Binding-site contacts:
Ligand atom CB contacts residue LYS73 of chain 1.U at 4.2 Å.
Ligand atom CB contacts residue ARG71 of chain 1.U at 4.0 Å.
Ligand atom CB contacts residue VAL22 of chain 1.U at 3.2 Å (hydrophobic).
Ligand atom N contacts residue VAL22 of chain 1.U at 4.1 Å.
Ligand atom CA contacts residue VAL22 of chain 1.U at 3.3 Å (hydrophobic).
Ligand atom CA contacts residue THR20 of chain 1.U at 4.1 Å.
Ligand atom CB contacts residue THR20 of chain 1.U at 4.3 Å.

The small molecule below binds the protein below.
Small molecule (SMILES): C[C@H](N)C(=O)N[C@@H](C)C(=O)N[C@@H](C)C(=O)N[C@@H](C)C(=O)N[C@@H](C)C(=O)N[C@@H](C)C(=O)N[C@@H](C)C(=O)N[C@@H](C)C(=O)N[C@@H](C)C(=O)N[C@@H](C)C(=O)N[C@@H](C)C(=O)N[C@@H](C)C(=O)N[C@@H](C)C(=O)N[C@@H](C)C(=O)N[C@@H](C)C(=O)N[C@@H](C)C(=O)N[C@@H](C)C(=O)N[C@@H](C)C(=O)N[C@@H](C)C=O

Sequence of chain 1.U:
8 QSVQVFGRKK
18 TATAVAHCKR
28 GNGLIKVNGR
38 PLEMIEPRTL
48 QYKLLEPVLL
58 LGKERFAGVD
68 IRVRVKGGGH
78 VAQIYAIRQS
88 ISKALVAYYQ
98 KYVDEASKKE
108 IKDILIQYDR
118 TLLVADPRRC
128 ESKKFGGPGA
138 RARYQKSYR